A protein and the small-molecule ligand that binds it are described below.
Small molecule (SMILES): Nc1ncnc2c1ncn2[C@@H]1O[C@H](CO[P](=O)(O)O[P](=O)(O)CP(=O)(O)O)[C@@H](O)[C@H]1O

Binding-site contacts:
Ligand atom C1' contacts residue PHE487 of chain 1.B at 4.2 Å (hydrophobic).
Ligand atom O2' contacts residue ARG560 of chain 1.B at 3.0 Å (salt-bridge).
Ligand atom O2' contacts residue ALA517 of chain 1.B at 4.2 Å.
Ligand atom C2 contacts residue MET494 of chain 1.B at 3.5 Å (hydrophobic).
Ligand atom N1 contacts residue PHE487 of chain 1.B at 3.8 Å.
Ligand atom C2 contacts residue GLY516 of chain 1.B at 3.8 Å.
Ligand atom N3 contacts residue LYS492 of chain 1.B at 3.7 Å.
Ligand atom N6 contacts residue MET494 of chain 1.B at 4.2 Å.
Ligand atom O2A contacts residue ILE188 of chain 1.B at 3.5 Å.
Ligand atom C5' contacts residue LYS492 of chain 1.B at 4.2 Å.
Ligand atom N1 contacts residue MET494 of chain 1.B at 3.4 Å.
Ligand atom N3 contacts residue PHE487 of chain 1.B at 3.6 Å.
Ligand atom O3' contacts residue ARG560 of chain 1.B at 3.9 Å.
Ligand atom C5 contacts residue PHE487 of chain 1.B at 3.6 Å (hydrophobic).
Ligand atom C3B contacts residue LYS205 of chain 1.B at 4.1 Å.
Ligand atom C4' contacts residue ALA517 of chain 1.B at 3.8 Å (hydrophobic).
Ligand atom O4' contacts residue PHE487 of chain 1.B at 4.0 Å.
Ligand atom C2 contacts residue SER493 of chain 1.B at 3.6 Å.
Ligand atom C2 contacts residue LYS515 of chain 1.B at 3.4 Å.
Ligand atom N3 contacts residue ALA517 of chain 1.B at 4.1 Å.
Ligand atom N3 contacts residue SER493 of chain 1.B at 3.9 Å.
Ligand atom C3' contacts residue ARG560 of chain 1.B at 3.8 Å.
Ligand atom N3 contacts residue GLY516 of chain 1.B at 3.6 Å.
Ligand atom C2' contacts residue ARG560 of chain 1.B at 3.0 Å.
Ligand atom C2 contacts residue PHE487 of chain 1.B at 3.7 Å (hydrophobic).
Ligand atom N6 contacts residue PHE487 of chain 1.B at 3.9 Å.
Ligand atom C6 contacts residue PHE487 of chain 1.B at 3.7 Å (hydrophobic).
Ligand atom N6 contacts residue GLU442 of chain 1.B at 3.8 Å.
Ligand atom O2' contacts residue CYS561 of chain 1.B at 3.7 Å.
Ligand atom N9 contacts residue PHE487 of chain 1.B at 3.7 Å.
Ligand atom C4 contacts residue PHE487 of chain 1.B at 3.5 Å (hydrophobic).
Ligand atom O1B contacts residue LYS492 of chain 1.B at 3.5 Å (salt-bridge).
Ligand atom O2G contacts residue LYS205 of chain 1.B at 3.6 Å (salt-bridge).
Ligand atom N6 contacts residue LYS515 of chain 1.B at 4.2 Å.
Ligand atom O2B contacts residue LYS492 of chain 1.B at 4.2 Å.
Ligand atom O2' contacts residue LEU562 of chain 1.B at 3.5 Å.
Ligand atom C8 contacts residue PHE487 of chain 1.B at 4.1 Å (hydrophobic).
Ligand atom N3 contacts residue LYS515 of chain 1.B at 4.1 Å.
Ligand atom O1A contacts residue PHE487 of chain 1.B at 4.0 Å.
Ligand atom N1 contacts residue LYS515 of chain 1.B at 3.9 Å.

Sequence of chain 1.B:
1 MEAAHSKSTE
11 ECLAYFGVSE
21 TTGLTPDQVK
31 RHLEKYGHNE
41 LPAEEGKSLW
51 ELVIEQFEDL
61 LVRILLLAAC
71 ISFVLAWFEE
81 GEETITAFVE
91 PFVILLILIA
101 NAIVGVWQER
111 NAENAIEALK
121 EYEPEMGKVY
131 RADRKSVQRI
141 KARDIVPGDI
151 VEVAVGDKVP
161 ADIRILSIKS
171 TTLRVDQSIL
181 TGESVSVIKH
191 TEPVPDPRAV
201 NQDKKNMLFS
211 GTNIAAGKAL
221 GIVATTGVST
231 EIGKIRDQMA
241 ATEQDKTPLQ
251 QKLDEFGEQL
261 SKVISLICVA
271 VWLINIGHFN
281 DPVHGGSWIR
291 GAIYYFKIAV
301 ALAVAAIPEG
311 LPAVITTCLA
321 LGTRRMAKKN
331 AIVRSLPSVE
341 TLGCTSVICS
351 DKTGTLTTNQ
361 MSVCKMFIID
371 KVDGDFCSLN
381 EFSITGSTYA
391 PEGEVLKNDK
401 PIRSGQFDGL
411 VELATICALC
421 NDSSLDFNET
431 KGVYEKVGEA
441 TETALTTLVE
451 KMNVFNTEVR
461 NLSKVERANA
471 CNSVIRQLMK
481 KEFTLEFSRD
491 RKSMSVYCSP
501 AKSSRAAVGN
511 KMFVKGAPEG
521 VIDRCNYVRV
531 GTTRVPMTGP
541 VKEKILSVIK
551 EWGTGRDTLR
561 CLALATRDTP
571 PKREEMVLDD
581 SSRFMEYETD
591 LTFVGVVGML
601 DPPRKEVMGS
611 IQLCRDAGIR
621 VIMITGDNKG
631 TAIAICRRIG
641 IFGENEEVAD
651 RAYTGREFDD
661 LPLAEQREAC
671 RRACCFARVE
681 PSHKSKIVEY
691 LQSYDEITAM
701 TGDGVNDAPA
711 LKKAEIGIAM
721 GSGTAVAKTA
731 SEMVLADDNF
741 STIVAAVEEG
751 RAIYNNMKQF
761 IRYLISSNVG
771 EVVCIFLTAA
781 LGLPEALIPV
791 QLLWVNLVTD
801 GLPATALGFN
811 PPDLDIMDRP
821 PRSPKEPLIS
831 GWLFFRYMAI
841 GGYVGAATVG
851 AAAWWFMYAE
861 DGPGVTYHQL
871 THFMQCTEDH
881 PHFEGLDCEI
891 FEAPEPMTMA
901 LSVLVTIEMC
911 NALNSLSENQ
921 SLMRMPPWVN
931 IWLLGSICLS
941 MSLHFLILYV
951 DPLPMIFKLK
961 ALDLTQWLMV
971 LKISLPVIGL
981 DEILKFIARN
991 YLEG